Sequence of chain 1.MA:
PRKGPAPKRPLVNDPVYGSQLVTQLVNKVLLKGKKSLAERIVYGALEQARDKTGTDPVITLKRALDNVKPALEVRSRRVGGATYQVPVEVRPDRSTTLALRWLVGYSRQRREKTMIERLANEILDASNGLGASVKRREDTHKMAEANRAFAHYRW

The small molecule below binds the protein below.
Small molecule (SMILES): Nc1ccn([C@@H]2O[C@H](CO[P](=O)(O)O[C@H]3[C@@H](O)[C@H](n4cnc5c(N)ncnc54)O[C@@H]3CO[P](=O)(O)O[C@H]3[C@@H](O)[C@H](n4cnc5c(N)ncnc54)O[C@@H]3COP(=O)=O)[C@@H](O[P](=O)(O)OC[C@H]3O[C@@H](n4cnc5c(N)ncnc54)[C@H](O)[C@@H]3O[P](=O)(O)OC[C@H]3O[C@@H](n4ccc(=O)[nH]c4=O)[C@H](O)[C@@H]3O[P](=O)(O)OC[C@H]3O[C@@H](n4cnc5c(=O)nc(N)[nH]c54)[C@H](O)[C@@H]3O)[C@H]2O)c(=O)n1

Binding-site contacts:
Ligand atom N9 contacts residue GLY81 of chain 1.MA at 4.0 Å.
Ligand atom C2 contacts residue ARG79 of chain 1.MA at 3.3 Å.
Ligand atom N1 contacts residue ARG79 of chain 1.MA at 3.9 Å.
Ligand atom C1' contacts residue GLY82 of chain 1.MA at 4.5 Å.
Ligand atom N3 contacts residue ARG79 of chain 1.MA at 3.3 Å (salt-bridge).
Ligand atom C4 contacts residue GLY81 of chain 1.MA at 4.0 Å.
Ligand atom C1' contacts residue GLY81 of chain 1.MA at 4.1 Å.
Ligand atom N3 contacts residue GLY81 of chain 1.MA at 4.0 Å.
Ligand atom C4 contacts residue ARG79 of chain 1.MA at 4.4 Å.